The protein below binds the small molecule below.
Small molecule (SMILES): O=P(O)(O)O[C@@H]1[C@H](O)[C@H](O)[C@@H](OP(=O)(O)O)[C@H](OP(=O)(O)O)[C@H]1O

Binding-site contacts:
Ligand atom C2 contacts residue ARG270 of chain 1.C at 3.6 Å.
Ligand atom O6 contacts residue LYS507 of chain 1.C at 4.2 Å.
Ligand atom O51 contacts residue GLU511 of chain 1.C at 3.8 Å.
Ligand atom O43 contacts residue THR267 of chain 1.C at 4.5 Å.
Ligand atom C3 contacts residue ARG270 of chain 1.C at 3.5 Å.
Ligand atom O4 contacts residue THR268 of chain 1.C at 3.9 Å.
Ligand atom P4 contacts residue THR268 of chain 1.C at 3.4 Å.
Ligand atom O51 contacts residue LYS507 of chain 1.C at 3.2 Å (salt-bridge).
Ligand atom P5 contacts residue ARG266 of chain 1.C at 4.3 Å.
Ligand atom O42 contacts residue LEU269 of chain 1.C at 3.1 Å (h-bond).
Ligand atom O53 contacts residue ARG270 of chain 1.C at 4.5 Å.
Ligand atom O51 contacts residue ARG266 of chain 1.C at 3.8 Å.
Ligand atom O53 contacts residue LYS507 of chain 1.C at 2.3 Å (salt-bridge).
Ligand atom O43 contacts residue THR268 of chain 1.C at 2.2 Å (h-bond).
Ligand atom O12 contacts residue ARG503 of chain 1.C at 3.5 Å (salt-bridge).
Ligand atom O6 contacts residue TYR567 of chain 1.C at 4.0 Å.
Ligand atom C4 contacts residue ARG270 of chain 1.C at 4.0 Å.
Ligand atom O11 contacts residue ARG568 of chain 1.C at 3.3 Å.
Ligand atom O52 contacts residue ARG266 of chain 1.C at 3.5 Å (salt-bridge).
Ligand atom P4 contacts residue ARG270 of chain 1.C at 4.0 Å.
Ligand atom O43 contacts residue ARG270 of chain 1.C at 4.2 Å.
Ligand atom O5 contacts residue LYS507 of chain 1.C at 4.0 Å.
Ligand atom O51 contacts residue ARG510 of chain 1.C at 3.5 Å (salt-bridge).
Ligand atom O4 contacts residue ARG270 of chain 1.C at 3.2 Å.
Ligand atom O51 contacts residue LYS569 of chain 1.C at 3.6 Å.
Ligand atom C5 contacts residue ARG270 of chain 1.C at 4.2 Å.
Ligand atom O42 contacts residue ARG270 of chain 1.C at 4.1 Å.
Ligand atom O53 contacts residue THR277 of chain 1.C at 4.2 Å.
Ligand atom P1 contacts residue ARG568 of chain 1.C at 4.5 Å.
Ligand atom P5 contacts residue LYS507 of chain 1.C at 3.2 Å.
Ligand atom O43 contacts residue LEU269 of chain 1.C at 3.5 Å (h-bond).
Ligand atom O2 contacts residue ARG270 of chain 1.C at 4.0 Å.
Ligand atom P4 contacts residue LEU269 of chain 1.C at 4.0 Å.
Ligand atom O42 contacts residue THR268 of chain 1.C at 3.8 Å.
Ligand atom O52 contacts residue LYS507 of chain 1.C at 4.5 Å.

Sequence of chain 1.C:
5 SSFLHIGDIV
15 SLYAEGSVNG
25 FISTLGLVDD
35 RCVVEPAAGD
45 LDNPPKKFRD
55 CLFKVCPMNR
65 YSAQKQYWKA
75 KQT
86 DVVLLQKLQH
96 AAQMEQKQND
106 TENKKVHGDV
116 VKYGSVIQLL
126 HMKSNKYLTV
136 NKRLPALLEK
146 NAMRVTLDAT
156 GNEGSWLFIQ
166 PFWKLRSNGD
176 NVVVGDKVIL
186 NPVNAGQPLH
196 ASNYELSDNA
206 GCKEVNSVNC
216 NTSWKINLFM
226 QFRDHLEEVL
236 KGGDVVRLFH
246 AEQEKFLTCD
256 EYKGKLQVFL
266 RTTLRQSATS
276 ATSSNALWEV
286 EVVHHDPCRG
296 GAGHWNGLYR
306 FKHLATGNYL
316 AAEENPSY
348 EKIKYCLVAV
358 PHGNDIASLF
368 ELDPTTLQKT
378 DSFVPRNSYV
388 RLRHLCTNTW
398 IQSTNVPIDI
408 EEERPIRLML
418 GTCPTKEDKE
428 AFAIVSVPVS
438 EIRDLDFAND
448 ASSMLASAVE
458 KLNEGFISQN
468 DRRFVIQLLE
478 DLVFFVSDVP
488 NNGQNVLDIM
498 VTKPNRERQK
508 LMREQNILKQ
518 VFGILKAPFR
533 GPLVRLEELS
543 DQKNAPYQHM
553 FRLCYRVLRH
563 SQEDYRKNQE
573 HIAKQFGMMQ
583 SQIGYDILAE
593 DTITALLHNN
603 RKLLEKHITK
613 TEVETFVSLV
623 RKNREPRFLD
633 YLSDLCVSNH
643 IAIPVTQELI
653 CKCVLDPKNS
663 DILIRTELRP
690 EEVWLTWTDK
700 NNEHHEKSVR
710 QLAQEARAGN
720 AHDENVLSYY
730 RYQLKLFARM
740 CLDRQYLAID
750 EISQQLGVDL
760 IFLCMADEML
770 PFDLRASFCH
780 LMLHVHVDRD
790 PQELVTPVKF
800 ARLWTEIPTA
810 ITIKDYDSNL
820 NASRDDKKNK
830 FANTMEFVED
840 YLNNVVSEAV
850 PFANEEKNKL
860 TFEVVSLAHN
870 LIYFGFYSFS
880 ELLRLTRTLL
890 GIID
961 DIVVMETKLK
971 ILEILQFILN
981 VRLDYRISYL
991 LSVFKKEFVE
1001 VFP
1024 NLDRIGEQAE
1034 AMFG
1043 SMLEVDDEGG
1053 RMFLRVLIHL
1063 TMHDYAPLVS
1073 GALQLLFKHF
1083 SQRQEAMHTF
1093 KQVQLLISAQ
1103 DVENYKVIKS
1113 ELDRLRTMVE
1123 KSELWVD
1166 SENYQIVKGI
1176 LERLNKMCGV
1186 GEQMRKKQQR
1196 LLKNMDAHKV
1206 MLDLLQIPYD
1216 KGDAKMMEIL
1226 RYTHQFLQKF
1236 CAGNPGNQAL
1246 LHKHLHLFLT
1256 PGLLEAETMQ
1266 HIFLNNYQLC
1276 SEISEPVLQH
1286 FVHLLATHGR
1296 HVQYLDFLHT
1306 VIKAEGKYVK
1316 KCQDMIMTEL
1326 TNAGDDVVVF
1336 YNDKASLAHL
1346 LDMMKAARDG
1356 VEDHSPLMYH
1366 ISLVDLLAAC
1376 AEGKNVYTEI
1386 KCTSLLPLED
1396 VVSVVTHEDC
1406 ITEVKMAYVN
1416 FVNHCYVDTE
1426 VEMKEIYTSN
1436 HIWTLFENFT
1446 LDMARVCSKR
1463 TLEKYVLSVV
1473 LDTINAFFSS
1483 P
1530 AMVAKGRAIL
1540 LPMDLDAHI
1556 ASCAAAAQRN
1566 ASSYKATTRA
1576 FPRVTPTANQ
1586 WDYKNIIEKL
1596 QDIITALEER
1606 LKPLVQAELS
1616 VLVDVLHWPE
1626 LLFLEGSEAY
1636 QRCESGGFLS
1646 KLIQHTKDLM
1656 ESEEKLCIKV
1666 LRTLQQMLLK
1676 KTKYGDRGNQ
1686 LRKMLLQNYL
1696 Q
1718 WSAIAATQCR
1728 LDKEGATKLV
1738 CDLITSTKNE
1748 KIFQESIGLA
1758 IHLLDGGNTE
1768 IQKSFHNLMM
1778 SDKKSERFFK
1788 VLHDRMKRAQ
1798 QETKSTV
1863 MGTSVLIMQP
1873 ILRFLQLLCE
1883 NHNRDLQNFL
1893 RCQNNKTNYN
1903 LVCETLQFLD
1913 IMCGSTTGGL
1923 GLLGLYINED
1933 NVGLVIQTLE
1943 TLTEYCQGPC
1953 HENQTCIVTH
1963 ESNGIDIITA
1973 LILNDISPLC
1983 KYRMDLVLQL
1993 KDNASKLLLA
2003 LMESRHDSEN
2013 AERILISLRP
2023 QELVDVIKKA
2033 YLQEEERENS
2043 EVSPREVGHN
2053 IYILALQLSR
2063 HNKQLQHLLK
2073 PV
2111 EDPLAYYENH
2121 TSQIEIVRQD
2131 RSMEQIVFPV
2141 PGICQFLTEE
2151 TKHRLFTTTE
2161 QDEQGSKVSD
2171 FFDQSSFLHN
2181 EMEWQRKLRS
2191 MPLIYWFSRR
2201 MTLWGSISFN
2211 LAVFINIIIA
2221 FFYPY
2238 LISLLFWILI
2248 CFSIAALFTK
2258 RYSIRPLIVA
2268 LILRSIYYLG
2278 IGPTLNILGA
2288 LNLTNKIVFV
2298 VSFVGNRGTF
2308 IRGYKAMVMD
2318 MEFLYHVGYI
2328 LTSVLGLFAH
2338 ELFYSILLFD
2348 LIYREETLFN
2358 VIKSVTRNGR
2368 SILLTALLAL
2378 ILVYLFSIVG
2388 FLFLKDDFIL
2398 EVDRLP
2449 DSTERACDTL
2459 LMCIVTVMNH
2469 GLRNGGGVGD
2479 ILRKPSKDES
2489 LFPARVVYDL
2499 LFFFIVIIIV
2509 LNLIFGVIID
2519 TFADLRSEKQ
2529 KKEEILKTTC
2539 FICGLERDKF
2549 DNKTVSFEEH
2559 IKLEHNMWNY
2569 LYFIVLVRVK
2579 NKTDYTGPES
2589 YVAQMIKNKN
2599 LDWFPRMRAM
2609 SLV